Binding-site contacts:
Ligand atom C3 contacts residue ASN704 of chain 1.B at 3.7 Å.
Ligand atom C5 contacts residue LEU909 of chain 1.B at 4.3 Å (hydrophobic).
Ligand atom C1 contacts residue ASN704 of chain 1.B at 1.4 Å.
Ligand atom O7 contacts residue LEU909 of chain 1.B at 3.2 Å.
Ligand atom C8 contacts residue LEU909 of chain 1.B at 4.0 Å (hydrophobic).
Ligand atom O7 contacts residue ASN704 of chain 1.B at 3.3 Å (h-bond).
Ligand atom O6 contacts residue GLN913 of chain 1.B at 3.8 Å.
Ligand atom C4 contacts residue ASN704 of chain 1.B at 4.2 Å.
Ligand atom C2 contacts residue ASN704 of chain 1.B at 2.4 Å.
Ligand atom C7 contacts residue LEU909 of chain 1.B at 3.8 Å (hydrophobic).
Ligand atom C8 contacts residue ASN704 of chain 1.B at 4.4 Å.
Ligand atom O5 contacts residue ASN704 of chain 1.B at 2.4 Å (h-bond).
Ligand atom O7 contacts residue GLN1058 of chain 1.B at 3.6 Å.
Ligand atom C7 contacts residue ASN704 of chain 1.B at 3.3 Å.
Ligand atom C3 contacts residue LEU909 of chain 1.B at 4.4 Å (hydrophobic).
Ligand atom O4 contacts residue LEU909 of chain 1.B at 4.2 Å.
Ligand atom N2 contacts residue ASN704 of chain 1.B at 2.8 Å (h-bond).
Ligand atom C5 contacts residue ASN704 of chain 1.B at 3.7 Å.

Sequence of chain 1.B:
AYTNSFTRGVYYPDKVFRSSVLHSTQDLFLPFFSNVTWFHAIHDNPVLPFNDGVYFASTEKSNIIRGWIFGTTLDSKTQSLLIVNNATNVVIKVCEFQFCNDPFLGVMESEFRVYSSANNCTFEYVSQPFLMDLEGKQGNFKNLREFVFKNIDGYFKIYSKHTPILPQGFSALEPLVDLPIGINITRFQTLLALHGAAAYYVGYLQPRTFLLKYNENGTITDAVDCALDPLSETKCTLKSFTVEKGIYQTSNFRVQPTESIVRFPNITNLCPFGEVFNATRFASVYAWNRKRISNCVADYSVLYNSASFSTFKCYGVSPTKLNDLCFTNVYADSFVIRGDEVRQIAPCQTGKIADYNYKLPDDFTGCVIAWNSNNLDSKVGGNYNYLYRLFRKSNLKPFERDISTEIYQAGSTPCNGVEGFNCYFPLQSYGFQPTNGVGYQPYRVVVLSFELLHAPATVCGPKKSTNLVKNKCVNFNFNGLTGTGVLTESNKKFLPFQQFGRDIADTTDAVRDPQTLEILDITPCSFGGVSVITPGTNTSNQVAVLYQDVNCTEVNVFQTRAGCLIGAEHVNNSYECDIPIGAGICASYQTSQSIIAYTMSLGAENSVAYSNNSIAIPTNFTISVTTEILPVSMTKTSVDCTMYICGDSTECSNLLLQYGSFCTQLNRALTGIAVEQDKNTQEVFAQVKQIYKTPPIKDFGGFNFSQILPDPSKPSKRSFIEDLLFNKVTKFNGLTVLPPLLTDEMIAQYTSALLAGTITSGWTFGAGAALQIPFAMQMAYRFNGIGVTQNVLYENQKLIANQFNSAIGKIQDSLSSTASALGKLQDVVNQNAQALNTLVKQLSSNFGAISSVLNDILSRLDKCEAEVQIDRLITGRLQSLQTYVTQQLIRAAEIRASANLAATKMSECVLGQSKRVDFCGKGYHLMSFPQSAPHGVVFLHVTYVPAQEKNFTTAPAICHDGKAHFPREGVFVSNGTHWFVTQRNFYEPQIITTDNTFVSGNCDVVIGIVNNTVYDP

A small-molecule ligand and the protein it binds are described below.
Small molecule (SMILES): CC(=O)N[C@H]1[C@H](O[C@H]2[C@H](O)[C@@H](NC(C)=O)CO[C@@H]2CO)O[C@H](CO)[C@@H](O)[C@@H]1O